The small molecule below binds the protein below.
Small molecule (SMILES): C[C@H](NC(=O)CCC(=O)O)C(=O)N[C@@H](C)C(=O)N1CCC[C@H]1C(=O)N[C@@H](CCCCN)C(=O)Nc1ccc([N+](=O)O)cc1

Sequence of chain 1.C:
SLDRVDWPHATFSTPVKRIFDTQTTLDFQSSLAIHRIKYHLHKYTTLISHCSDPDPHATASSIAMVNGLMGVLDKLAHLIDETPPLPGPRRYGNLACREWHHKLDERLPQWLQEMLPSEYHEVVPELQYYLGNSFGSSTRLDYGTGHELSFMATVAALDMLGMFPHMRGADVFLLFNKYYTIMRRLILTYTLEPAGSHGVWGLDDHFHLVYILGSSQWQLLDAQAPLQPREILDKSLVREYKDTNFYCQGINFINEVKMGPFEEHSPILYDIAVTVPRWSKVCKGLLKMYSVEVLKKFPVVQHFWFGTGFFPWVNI

Sequence of chain 1.A:
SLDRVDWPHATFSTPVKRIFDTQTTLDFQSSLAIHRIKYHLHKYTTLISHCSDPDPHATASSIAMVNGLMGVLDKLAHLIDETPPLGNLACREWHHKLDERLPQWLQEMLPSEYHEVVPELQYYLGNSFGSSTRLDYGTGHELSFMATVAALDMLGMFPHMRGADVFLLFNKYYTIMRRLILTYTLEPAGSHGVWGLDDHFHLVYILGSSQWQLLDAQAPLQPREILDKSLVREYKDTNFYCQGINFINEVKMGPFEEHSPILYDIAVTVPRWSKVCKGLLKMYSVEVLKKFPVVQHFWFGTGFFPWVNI

Binding-site contacts:
Ligand atom O contacts residue ILE269 of chain 1.A at 3.6 Å.
Ligand atom CG contacts residue PRO268 of chain 1.A at 3.9 Å (hydrophobic).
Ligand atom C contacts residue PHE299 of chain 1.C at 3.9 Å (hydrophobic).
Ligand atom C contacts residue TRP202 of chain 1.A at 3.4 Å (hydrophobic).
Ligand atom CB contacts residue ASP272 of chain 1.A at 3.5 Å.
Ligand atom ON2 contacts residue VAL277 of chain 1.A at 3.7 Å.
Ligand atom CB contacts residue TRP202 of chain 1.A at 3.4 Å (hydrophobic).
Ligand atom ON2 contacts residue ILE273 of chain 1.A at 3.9 Å.
Ligand atom ON2 contacts residue GLY286 of chain 1.A at 3.9 Å.
Ligand atom CA contacts residue ASP272 of chain 1.A at 3.3 Å.
Ligand atom N contacts residue TRP202 of chain 1.A at 3.5 Å.
Ligand atom CG contacts residue VAL201 of chain 1.A at 3.3 Å (hydrophobic).
Ligand atom C4 contacts residue ILE273 of chain 1.A at 3.7 Å (hydrophobic).
Ligand atom CD contacts residue TRP202 of chain 1.A at 3.9 Å (hydrophobic).
Ligand atom N4 contacts residue GLY286 of chain 1.A at 3.9 Å.
Ligand atom C2 contacts residue ILE273 of chain 1.A at 3.8 Å (hydrophobic).
Ligand atom C1 contacts residue ASP272 of chain 1.A at 3.7 Å.
Ligand atom O contacts residue LYS298 of chain 1.C at 3.7 Å.
Ligand atom ON1 contacts residue LEU287 of chain 1.A at 3.6 Å.
Ligand atom CB contacts residue THR23 of chain 1.C at 3.1 Å.
Ligand atom O3 contacts residue LYS298 of chain 1.C at 2.3 Å.
Ligand atom CB contacts residue ILE269 of chain 1.A at 3.7 Å (hydrophobic).
Ligand atom CA contacts residue TRP202 of chain 1.A at 3.6 Å (hydrophobic).
Ligand atom CD contacts residue ASP272 of chain 1.A at 3.6 Å.
Ligand atom CA contacts residue TRP202 of chain 1.A at 3.3 Å (hydrophobic).
Ligand atom CB contacts residue VAL201 of chain 1.A at 3.8 Å (hydrophobic).
Ligand atom CB contacts residue PHE299 of chain 1.C at 3.7 Å (hydrophobic).
Ligand atom C3 contacts residue ILE273 of chain 1.A at 3.4 Å (hydrophobic).
Ligand atom CA contacts residue LYS297 of chain 1.C at 4.0 Å.
Ligand atom C2 contacts residue ASP272 of chain 1.A at 3.5 Å.
Ligand atom ON1 contacts residue GLY286 of chain 1.A at 3.1 Å.
Ligand atom CG contacts residue TRP202 of chain 1.A at 3.6 Å (hydrophobic).
Ligand atom N contacts residue TRP202 of chain 1.A at 3.2 Å.
Ligand atom O3 contacts residue TRP202 of chain 1.A at 3.7 Å.
Ligand atom C4 contacts residue LYS298 of chain 1.C at 3.5 Å.
Ligand atom C contacts residue ASP272 of chain 1.A at 3.6 Å.
Ligand atom O contacts residue TRP202 of chain 1.A at 3.5 Å.
Ligand atom O contacts residue PHE299 of chain 1.C at 2.9 Å (h-bond).
Ligand atom O contacts residue PRO300 of chain 1.C at 3.4 Å.
Ligand atom N1 contacts residue ASP272 of chain 1.A at 2.9 Å (salt-bridge).